Binding-site contacts:
Ligand atom C6 contacts residue LEU270 of chain 1.A at 4.3 Å (hydrophobic).
Ligand atom N2 contacts residue THR278 of chain 1.A at 4.2 Å.
Ligand atom C11 contacts residue PHE114 of chain 1.A at 3.5 Å (hydrophobic).
Ligand atom C6 contacts residue ALA274 of chain 1.A at 4.3 Å (hydrophobic).
Ligand atom C4 contacts residue MET325 of chain 1.A at 3.6 Å (hydrophobic).
Ligand atom N1 contacts residue HEM1 of chain 1.B at 2.2 Å.
Ligand atom C5 contacts residue ILE118 of chain 1.A at 4.2 Å (hydrophobic).
Ligand atom C2 contacts residue THR278 of chain 1.A at 3.3 Å.
Ligand atom C7 contacts residue LEU270 of chain 1.A at 4.0 Å (hydrophobic).
Ligand atom C3 contacts residue HEM1 of chain 1.B at 4.3 Å.
Ligand atom O2 contacts residue LEU205 of chain 1.A at 3.7 Å.
Ligand atom C8 contacts residue VAL273 of chain 1.A at 3.2 Å (hydrophobic).
Ligand atom C5 contacts residue PHE423 of chain 1.A at 3.8 Å (hydrophobic).
Ligand atom C11 contacts residue LEU205 of chain 1.A at 4.0 Å (hydrophobic).
Ligand atom O2 contacts residue PHE114 of chain 1.A at 3.8 Å.
Ligand atom N2 contacts residue VAL322 of chain 1.A at 3.9 Å.
Ligand atom C3 contacts residue ALA274 of chain 1.A at 3.6 Å (hydrophobic).
Ligand atom C5 contacts residue MET325 of chain 1.A at 3.5 Å (hydrophobic).
Ligand atom C2 contacts residue ALA274 of chain 1.A at 3.4 Å (hydrophobic).
Ligand atom N2 contacts residue MET325 of chain 1.A at 4.3 Å.
Ligand atom O2 contacts residue ILE204 of chain 1.A at 3.7 Å.
Ligand atom C9 contacts residue LEU270 of chain 1.A at 4.2 Å (hydrophobic).
Ligand atom O1 contacts residue PHE114 of chain 1.A at 3.5 Å.
Ligand atom C12 contacts residue LEU205 of chain 1.A at 4.1 Å (hydrophobic).
Ligand atom C10 contacts residue PHE114 of chain 1.A at 3.6 Å (hydrophobic).
Ligand atom C11 contacts residue ILE204 of chain 1.A at 3.6 Å (hydrophobic).
Ligand atom N1 contacts residue ALA274 of chain 1.A at 3.8 Å.
Ligand atom C4 contacts residue VAL322 of chain 1.A at 4.0 Å (hydrophobic).
Ligand atom C1 contacts residue HEM1 of chain 1.B at 3.0 Å.
Ligand atom N2 contacts residue HEM1 of chain 1.B at 4.3 Å.
Ligand atom C9 contacts residue PHE114 of chain 1.A at 4.2 Å (hydrophobic).
Ligand atom C8 contacts residue LEU270 of chain 1.A at 4.2 Å (hydrophobic).
Ligand atom C2 contacts residue HEM1 of chain 1.B at 3.2 Å.
Ligand atom C3 contacts residue VAL322 of chain 1.A at 4.2 Å (hydrophobic).
Ligand atom C4 contacts residue PHE423 of chain 1.A at 3.8 Å (hydrophobic).
Ligand atom C1 contacts residue MET325 of chain 1.A at 4.2 Å (hydrophobic).
Ligand atom C3 contacts residue THR278 of chain 1.A at 3.3 Å.
Ligand atom O2 contacts residue VAL273 of chain 1.A at 4.3 Å.
Ligand atom C9 contacts residue VAL273 of chain 1.A at 4.0 Å (hydrophobic).
Ligand atom C1 contacts residue VAL322 of chain 1.A at 4.1 Å (hydrophobic).

Sequence of chain 1.A:
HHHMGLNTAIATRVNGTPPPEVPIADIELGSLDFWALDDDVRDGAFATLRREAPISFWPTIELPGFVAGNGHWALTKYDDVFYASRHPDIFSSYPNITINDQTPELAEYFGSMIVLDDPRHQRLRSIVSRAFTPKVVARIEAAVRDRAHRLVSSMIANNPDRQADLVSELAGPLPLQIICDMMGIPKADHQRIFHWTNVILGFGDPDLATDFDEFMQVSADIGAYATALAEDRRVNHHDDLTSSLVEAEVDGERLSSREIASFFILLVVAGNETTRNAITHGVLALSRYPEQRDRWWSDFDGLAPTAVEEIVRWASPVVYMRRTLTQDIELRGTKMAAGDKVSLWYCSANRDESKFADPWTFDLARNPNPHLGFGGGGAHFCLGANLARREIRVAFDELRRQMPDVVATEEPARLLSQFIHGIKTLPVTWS

This small molecule binds to this protein.
Small molecule (SMILES): CCOC(=O)CCCCCCn1ccnc1